The protein below binds the small molecule below.
Small molecule (SMILES): O=[N+]([O-])c1ccc(O[C@@H]2O[C@@H](CO)[C@@H](O)[C@@H](O)[C@@H]2O)cc1

Sequence of chain 1.B:
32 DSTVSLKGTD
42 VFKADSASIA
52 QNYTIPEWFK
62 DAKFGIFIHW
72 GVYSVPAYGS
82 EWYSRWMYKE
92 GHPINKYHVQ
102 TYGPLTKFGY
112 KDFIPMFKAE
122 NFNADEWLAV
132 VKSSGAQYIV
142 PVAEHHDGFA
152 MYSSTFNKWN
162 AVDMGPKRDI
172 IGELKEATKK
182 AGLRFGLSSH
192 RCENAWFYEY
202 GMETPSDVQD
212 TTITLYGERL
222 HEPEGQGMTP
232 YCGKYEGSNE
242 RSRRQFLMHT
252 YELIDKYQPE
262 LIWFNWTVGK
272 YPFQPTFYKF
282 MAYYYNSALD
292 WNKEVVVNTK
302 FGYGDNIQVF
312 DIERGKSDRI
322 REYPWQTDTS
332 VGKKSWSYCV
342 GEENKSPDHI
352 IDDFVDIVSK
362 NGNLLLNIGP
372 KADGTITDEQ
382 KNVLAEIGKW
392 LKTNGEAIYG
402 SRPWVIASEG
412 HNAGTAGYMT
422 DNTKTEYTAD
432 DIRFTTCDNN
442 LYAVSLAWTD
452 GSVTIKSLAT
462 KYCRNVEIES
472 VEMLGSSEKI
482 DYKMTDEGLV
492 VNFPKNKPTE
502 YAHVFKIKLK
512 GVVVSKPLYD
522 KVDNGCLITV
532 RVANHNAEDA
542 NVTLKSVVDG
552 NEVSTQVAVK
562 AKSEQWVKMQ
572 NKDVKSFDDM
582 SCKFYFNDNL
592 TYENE

Binding-site contacts:
Ligand atom C6 contacts residue TRP337 of chain 1.B at 3.5 Å (hydrophobic).
Ligand atom O5 contacts residue ASN266 of chain 1.B at 3.1 Å (h-bond).
Ligand atom O2' contacts residue TYR419 of chain 1.B at 3.9 Å.
Ligand atom O6 contacts residue ASP329 of chain 1.B at 2.6 Å (salt-bridge).
Ligand atom O3 contacts residue TRP83 of chain 1.B at 3.2 Å (h-bond).
Ligand atom C3 contacts residue TRP83 of chain 1.B at 3.7 Å (hydrophobic).
Ligand atom C2 contacts residue TRP83 of chain 1.B at 3.6 Å (hydrophobic).
Ligand atom O4 contacts residue ASN266 of chain 1.B at 3.5 Å (h-bond).
Ligand atom O6 contacts residue LYS301 of chain 1.B at 2.9 Å (salt-bridge).
Ligand atom O4 contacts residue HIS191 of chain 1.B at 3.2 Å.
Ligand atom C1' contacts residue GLU314 of chain 1.B at 3.4 Å.
Ligand atom C6 contacts residue ASP329 of chain 1.B at 3.5 Å.
Ligand atom O4 contacts residue HIS70 of chain 1.B at 2.9 Å (h-bond).
Ligand atom O2 contacts residue HIS147 of chain 1.B at 3.2 Å (h-bond).
Ligand atom O6 contacts residue GLU314 of chain 1.B at 3.3 Å.
Ligand atom C5 contacts residue GLU314 of chain 1.B at 3.5 Å.
Ligand atom O4 contacts residue HIS146 of chain 1.B at 3.5 Å (h-bond).
Ligand atom C4 contacts residue HIS70 of chain 1.B at 3.7 Å.
Ligand atom O5 contacts residue GLU314 of chain 1.B at 3.8 Å.
Ligand atom C1 contacts residue ASN266 of chain 1.B at 3.2 Å.
Ligand atom O2 contacts residue TRP267 of chain 1.B at 3.6 Å.
Ligand atom O5 contacts residue LYS301 of chain 1.B at 3.2 Å (salt-bridge).
Ligand atom C4 contacts residue TRP337 of chain 1.B at 3.6 Å (hydrophobic).
Ligand atom O3 contacts residue HIS146 of chain 1.B at 3.4 Å.
Ligand atom O2' contacts residue TRP267 of chain 1.B at 3.9 Å.
Ligand atom C2 contacts residue ASN266 of chain 1.B at 3.3 Å.
Ligand atom C2' contacts residue TRP267 of chain 1.B at 3.4 Å (hydrophobic).
Ligand atom O6 contacts residue TRP337 of chain 1.B at 3.5 Å.
Ligand atom N1' contacts residue TYR419 of chain 1.B at 3.8 Å.
Ligand atom C5 contacts residue TRP337 of chain 1.B at 3.6 Å (hydrophobic).
Ligand atom O1 contacts residue GLU314 of chain 1.B at 3.0 Å (salt-bridge).
Ligand atom C3' contacts residue TYR419 of chain 1.B at 3.9 Å (hydrophobic).
Ligand atom O3 contacts residue GLU82 of chain 1.B at 2.8 Å (salt-bridge).
Ligand atom C3' contacts residue TRP267 of chain 1.B at 3.5 Å (hydrophobic).
Ligand atom O2 contacts residue TRP83 of chain 1.B at 2.6 Å (h-bond).
Ligand atom C4' contacts residue TYR419 of chain 1.B at 3.7 Å (hydrophobic).
Ligand atom C2' contacts residue GLU314 of chain 1.B at 3.3 Å.
Ligand atom O6 contacts residue TRP264 of chain 1.B at 3.7 Å.
Ligand atom C3 contacts residue GLU82 of chain 1.B at 3.5 Å.
Ligand atom C2 contacts residue HIS147 of chain 1.B at 3.5 Å.